Sequence of chain 1.A:
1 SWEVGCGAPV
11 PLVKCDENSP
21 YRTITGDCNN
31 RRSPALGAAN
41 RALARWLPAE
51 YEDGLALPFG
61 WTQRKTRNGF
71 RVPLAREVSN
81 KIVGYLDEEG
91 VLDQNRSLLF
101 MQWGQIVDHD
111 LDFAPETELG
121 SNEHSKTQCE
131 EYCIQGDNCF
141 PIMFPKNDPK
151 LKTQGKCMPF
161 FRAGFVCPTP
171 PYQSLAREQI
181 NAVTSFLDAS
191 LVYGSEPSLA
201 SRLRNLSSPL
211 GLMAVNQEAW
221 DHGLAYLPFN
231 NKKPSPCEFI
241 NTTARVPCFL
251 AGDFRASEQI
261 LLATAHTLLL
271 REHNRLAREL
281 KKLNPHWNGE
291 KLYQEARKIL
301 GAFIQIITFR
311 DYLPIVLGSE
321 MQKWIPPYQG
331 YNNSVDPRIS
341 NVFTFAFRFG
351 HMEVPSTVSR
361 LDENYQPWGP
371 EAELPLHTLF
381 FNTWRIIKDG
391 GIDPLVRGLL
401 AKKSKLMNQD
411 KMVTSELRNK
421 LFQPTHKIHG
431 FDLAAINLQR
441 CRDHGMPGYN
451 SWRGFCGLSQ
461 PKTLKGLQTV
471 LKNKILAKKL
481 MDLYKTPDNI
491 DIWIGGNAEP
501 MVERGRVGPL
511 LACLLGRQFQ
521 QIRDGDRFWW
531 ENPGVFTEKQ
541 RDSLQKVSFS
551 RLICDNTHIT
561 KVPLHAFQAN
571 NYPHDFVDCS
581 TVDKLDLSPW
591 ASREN

Binding-site contacts:
Ligand atom C8 contacts residue GLN217 of chain 1.A at 3.7 Å.
Ligand atom O6 contacts residue LEU210 of chain 1.A at 4.3 Å.
Ligand atom C6 contacts residue GLN217 of chain 1.A at 4.3 Å.
Ligand atom C3 contacts residue ASN205 of chain 1.A at 3.7 Å.
Ligand atom C5 contacts residue ASN205 of chain 1.A at 3.5 Å.
Ligand atom N2 contacts residue GLN217 of chain 1.A at 3.8 Å.
Ligand atom C5 contacts residue SER208 of chain 1.A at 3.7 Å.
Ligand atom O7 contacts residue MET213 of chain 1.A at 4.5 Å.
Ligand atom C8 contacts residue VAL215 of chain 1.A at 4.0 Å (hydrophobic).
Ligand atom O7 contacts residue VAL215 of chain 1.A at 3.0 Å (h-bond).
Ligand atom N2 contacts residue ASN205 of chain 1.A at 2.8 Å (h-bond).
Ligand atom C7 contacts residue ALA214 of chain 1.A at 4.2 Å (hydrophobic).
Ligand atom C8 contacts residue ALA214 of chain 1.A at 4.1 Å (hydrophobic).
Ligand atom C6 contacts residue LEU210 of chain 1.A at 4.3 Å (hydrophobic).
Ligand atom C1 contacts residue SER208 of chain 1.A at 3.7 Å.
Ligand atom O7 contacts residue ALA214 of chain 1.A at 3.6 Å.
Ligand atom O6 contacts residue SER208 of chain 1.A at 4.4 Å.
Ligand atom C4 contacts residue ASN205 of chain 1.A at 4.1 Å.
Ligand atom C6 contacts residue TRP220 of chain 1.A at 4.5 Å (hydrophobic).
Ligand atom O5 contacts residue ASN205 of chain 1.A at 2.2 Å (h-bond).
Ligand atom O6 contacts residue LEU212 of chain 1.A at 4.3 Å.
Ligand atom O5 contacts residue SER208 of chain 1.A at 3.1 Å (h-bond).
Ligand atom C6 contacts residue SER208 of chain 1.A at 3.5 Å.
Ligand atom C2 contacts residue GLN217 of chain 1.A at 4.3 Å.
Ligand atom C7 contacts residue VAL215 of chain 1.A at 4.0 Å (hydrophobic).
Ligand atom C1 contacts residue ASN205 of chain 1.A at 1.4 Å.
Ligand atom C3 contacts residue GLN217 of chain 1.A at 4.4 Å.
Ligand atom C7 contacts residue ASN205 of chain 1.A at 3.2 Å.
Ligand atom O6 contacts residue TRP220 of chain 1.A at 3.2 Å.
Ligand atom O5 contacts residue LEU212 of chain 1.A at 4.2 Å.
Ligand atom O3 contacts residue GLN217 of chain 1.A at 3.3 Å (h-bond).
Ligand atom C2 contacts residue ASN205 of chain 1.A at 2.4 Å.
Ligand atom O7 contacts residue GLN217 of chain 1.A at 3.4 Å (h-bond).
Ligand atom O7 contacts residue ASN205 of chain 1.A at 3.2 Å (h-bond).
Ligand atom O6 contacts residue GLN217 of chain 1.A at 4.0 Å.
Ligand atom C8 contacts residue ASN205 of chain 1.A at 4.4 Å.
Ligand atom C7 contacts residue GLN217 of chain 1.A at 3.4 Å.

The small molecule below binds the protein below.
Small molecule (SMILES): CC(=O)N[C@H]1[C@H](O[C@H]2[C@H](O)[C@@H](NC(C)=O)CO[C@@H]2CO)O[C@H](CO)[C@@H](O)[C@@H]1O